Sequence of chain 1.A:
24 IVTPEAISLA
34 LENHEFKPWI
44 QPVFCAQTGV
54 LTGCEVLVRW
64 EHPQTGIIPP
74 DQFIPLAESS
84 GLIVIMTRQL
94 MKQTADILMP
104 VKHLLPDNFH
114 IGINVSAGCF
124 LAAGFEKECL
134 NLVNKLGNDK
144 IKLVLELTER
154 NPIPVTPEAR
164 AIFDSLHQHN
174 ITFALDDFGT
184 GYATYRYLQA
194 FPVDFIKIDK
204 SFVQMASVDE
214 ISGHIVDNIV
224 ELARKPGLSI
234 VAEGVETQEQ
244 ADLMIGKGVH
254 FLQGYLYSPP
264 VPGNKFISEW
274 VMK

This protein binds this small molecule.
Small molecule (SMILES): OCC1CCC(O)CC1

Binding-site contacts:
Ligand atom CAF contacts residue HIS113 of chain 1.A at 4.2 Å.
Ligand atom CAF contacts residue GLY115 of chain 1.A at 4.2 Å.
Ligand atom OAH contacts residue PHE254 of chain 1.A at 3.9 Å.
Ligand atom CAA contacts residue VAL234 of chain 1.A at 4.3 Å (hydrophobic).
Ligand atom CAF contacts residue VAL46 of chain 1.A at 4.5 Å (hydrophobic).
Ligand atom OAH contacts residue GLY56 of chain 1.A at 3.4 Å (h-bond).
Ligand atom CAF contacts residue CYS57 of chain 1.A at 3.8 Å (hydrophobic).
Ligand atom OAI contacts residue GLY115 of chain 1.A at 4.1 Å.
Ligand atom CAD contacts residue VAL46 of chain 1.A at 4.2 Å (hydrophobic).
Ligand atom CAA contacts residue GLU149 of chain 1.A at 3.4 Å.
Ligand atom CAD contacts residue HIS113 of chain 1.A at 3.4 Å.
Ligand atom OAH contacts residue VAL46 of chain 1.A at 3.4 Å.
Ligand atom OAH contacts residue THR55 of chain 1.A at 2.8 Å (h-bond).
Ligand atom CAA contacts residue VAL147 of chain 1.A at 4.0 Å (hydrophobic).
Ligand atom CAE contacts residue VAL46 of chain 1.A at 3.6 Å (hydrophobic).
Ligand atom CAB contacts residue VAL234 of chain 1.A at 4.3 Å (hydrophobic).
Ligand atom CAB contacts residue HIS113 of chain 1.A at 4.4 Å.
Ligand atom CAC contacts residue VAL234 of chain 1.A at 3.8 Å (hydrophobic).
Ligand atom CAE contacts residue CYS57 of chain 1.A at 4.2 Å (hydrophobic).
Ligand atom OAH contacts residue HIS113 of chain 1.A at 3.6 Å.
Ligand atom CAF contacts residue GLU149 of chain 1.A at 3.6 Å.
Ligand atom CAC contacts residue PHE198 of chain 1.A at 3.9 Å (hydrophobic).
Ligand atom OAI contacts residue GLU149 of chain 1.A at 2.5 Å (salt-bridge).
Ligand atom CAB contacts residue PHE198 of chain 1.A at 3.9 Å (hydrophobic).
Ligand atom CAC contacts residue HIS113 of chain 1.A at 4.2 Å.
Ligand atom CAC contacts residue PHE254 of chain 1.A at 4.3 Å (hydrophobic).
Ligand atom CAG contacts residue THR55 of chain 1.A at 3.7 Å.
Ligand atom CAB contacts residue VAL147 of chain 1.A at 3.7 Å (hydrophobic).
Ligand atom OAI contacts residue VAL147 of chain 1.A at 3.1 Å.
Ligand atom CAA contacts residue LYS200 of chain 1.A at 4.1 Å.
Ligand atom CAG contacts residue VAL46 of chain 1.A at 3.6 Å (hydrophobic).
Ligand atom OAI contacts residue ALA177 of chain 1.A at 4.3 Å.
Ligand atom CAG contacts residue PHE254 of chain 1.A at 3.4 Å (hydrophobic).
Ligand atom CAG contacts residue HIS113 of chain 1.A at 3.7 Å.
Ligand atom CAE contacts residue HIS113 of chain 1.A at 3.9 Å.
Ligand atom OAI contacts residue LYS200 of chain 1.A at 3.9 Å.